A small-molecule ligand and the protein it binds are described below.
Small molecule (SMILES): CC(=O)N[C@@H]1[C@@H](O)[C@H](O)[C@@H](CO)O[C@H]1O

Sequence of chain 2.A:
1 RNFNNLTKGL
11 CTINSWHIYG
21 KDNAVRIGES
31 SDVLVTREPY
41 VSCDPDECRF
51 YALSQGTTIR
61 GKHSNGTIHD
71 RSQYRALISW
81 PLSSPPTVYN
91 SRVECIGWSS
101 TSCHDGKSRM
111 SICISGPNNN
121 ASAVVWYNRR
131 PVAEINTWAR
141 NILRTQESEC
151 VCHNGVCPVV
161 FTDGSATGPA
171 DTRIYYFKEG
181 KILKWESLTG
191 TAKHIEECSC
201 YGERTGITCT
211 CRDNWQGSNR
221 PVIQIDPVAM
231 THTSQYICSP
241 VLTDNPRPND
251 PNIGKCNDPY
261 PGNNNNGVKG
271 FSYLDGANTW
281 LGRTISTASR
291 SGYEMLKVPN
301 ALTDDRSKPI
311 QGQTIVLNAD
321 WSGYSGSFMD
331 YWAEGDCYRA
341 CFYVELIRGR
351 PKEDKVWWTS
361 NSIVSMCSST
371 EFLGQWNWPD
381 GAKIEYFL

Binding-site contacts:
Ligand atom O4 contacts residue ASN154 of chain 2.A at 4.5 Å.
Ligand atom C5 contacts residue ASN5 of chain 2.A at 3.6 Å.
Ligand atom C1 contacts residue PHE3 of chain 2.A at 4.0 Å (hydrophobic).
Ligand atom C1 contacts residue ASN154 of chain 2.A at 4.0 Å.
Ligand atom C7 contacts residue PHE3 of chain 2.A at 3.5 Å (hydrophobic).
Ligand atom C6 contacts residue ASN154 of chain 2.A at 3.9 Å.
Ligand atom C4 contacts residue ASN154 of chain 2.A at 4.3 Å.
Ligand atom C3 contacts residue ASN5 of chain 2.A at 3.8 Å.
Ligand atom O5 contacts residue ASN154 of chain 2.A at 3.9 Å.
Ligand atom C5 contacts residue ASN154 of chain 2.A at 3.4 Å.
Ligand atom C8 contacts residue ASN2 of chain 2.A at 3.7 Å.
Ligand atom C2 contacts residue PHE3 of chain 2.A at 3.9 Å (hydrophobic).
Ligand atom N2 contacts residue PHE3 of chain 2.A at 2.8 Å (h-bond).
Ligand atom O3 contacts residue ASN2 of chain 2.A at 3.1 Å (h-bond).
Ligand atom O5 contacts residue ASN5 of chain 2.A at 2.4 Å (h-bond).
Ligand atom C3 contacts residue ASN2 of chain 2.A at 4.1 Å.
Ligand atom C1 contacts residue ASN5 of chain 2.A at 1.4 Å.
Ligand atom C7 contacts residue ASN5 of chain 2.A at 3.7 Å.
Ligand atom N2 contacts residue ASN2 of chain 2.A at 3.9 Å.
Ligand atom C7 contacts residue ASN2 of chain 2.A at 3.8 Å.
Ligand atom C2 contacts residue ASN5 of chain 2.A at 2.5 Å.
Ligand atom O7 contacts residue ASN5 of chain 2.A at 4.1 Å.
Ligand atom C4 contacts residue ASN5 of chain 2.A at 4.2 Å.
Ligand atom C8 contacts residue PHE3 of chain 2.A at 3.3 Å (hydrophobic).
Ligand atom C3 contacts residue PHE3 of chain 2.A at 4.4 Å (hydrophobic).
Ligand atom N2 contacts residue ASN5 of chain 2.A at 2.9 Å (h-bond).